Sequence of chain 2.G:
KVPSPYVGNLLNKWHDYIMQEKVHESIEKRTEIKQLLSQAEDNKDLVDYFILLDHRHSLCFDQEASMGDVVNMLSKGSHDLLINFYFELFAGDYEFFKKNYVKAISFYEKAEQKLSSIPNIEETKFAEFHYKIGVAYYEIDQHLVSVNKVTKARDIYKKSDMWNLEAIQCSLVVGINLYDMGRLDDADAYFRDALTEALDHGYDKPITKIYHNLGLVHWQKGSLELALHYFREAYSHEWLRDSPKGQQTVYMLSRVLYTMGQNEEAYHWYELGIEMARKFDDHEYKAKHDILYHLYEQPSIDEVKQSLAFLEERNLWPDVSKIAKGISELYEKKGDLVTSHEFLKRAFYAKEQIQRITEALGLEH

A protein and the small-molecule ligand that binds it are described below.
Small molecule (SMILES): CSCC[C@H](NC(=O)CNC(=O)[C@H](CCCCN)NC(=O)[C@@H](N)CCC(N)=O)C(=O)N[C@@H](Cc1ccc(O)cc1)C(=O)O

Binding-site contacts:
Ligand atom CZ contacts residue GLU145 of chain 2.G at 3.2 Å.
Ligand atom CG contacts residue MET258 of chain 2.G at 3.7 Å (hydrophobic).
Ligand atom OXT contacts residue LYS215 of chain 2.G at 3.0 Å (salt-bridge).
Ligand atom NZ contacts residue TYR144 of chain 2.G at 2.9 Å (h-bond).
Ligand atom C contacts residue TYR144 of chain 2.G at 3.2 Å (hydrophobic).
Ligand atom OE1 contacts residue TYR257 of chain 2.G at 3.5 Å.
Ligand atom CA contacts residue TYR144 of chain 2.G at 3.2 Å (hydrophobic).
Ligand atom O contacts residue LYS251 of chain 2.G at 2.6 Å (salt-bridge).
Ligand atom O contacts residue ASN219 of chain 2.G at 2.9 Å (h-bond).
Ligand atom OE1 contacts residue LYS294 of chain 2.G at 2.5 Å (salt-bridge).
Ligand atom NZ contacts residue ASP186 of chain 2.G at 2.5 Å (salt-bridge).
Ligand atom CZ contacts residue VAL141 of chain 2.G at 3.6 Å (hydrophobic).
Ligand atom CE contacts residue GLU145 of chain 2.G at 3.2 Å.
Ligand atom NE2 contacts residue TYR291 of chain 2.G at 3.6 Å.
Ligand atom O contacts residue TYR185 of chain 2.G at 3.0 Å (h-bond).
Ligand atom CA contacts residue ILE182 of chain 2.G at 3.6 Å (hydrophobic).
Ligand atom CE1 contacts residue VAL141 of chain 2.G at 3.3 Å (hydrophobic).
Ligand atom CD contacts residue LYS294 of chain 2.G at 3.6 Å.
Ligand atom OXT contacts residue GLN175 of chain 2.G at 3.1 Å (h-bond).
Ligand atom CE contacts residue LYS215 of chain 2.G at 3.4 Å.
Ligand atom C contacts residue ASN219 of chain 2.G at 3.6 Å.
Ligand atom CB contacts residue GLN254 of chain 2.G at 3.5 Å.
Ligand atom CB contacts residue TYR144 of chain 2.G at 3.1 Å (hydrophobic).
Ligand atom CA contacts residue ASN219 of chain 2.G at 3.5 Å.
Ligand atom CE contacts residue HIS218 of chain 2.G at 3.4 Å.
Ligand atom N contacts residue ASN219 of chain 2.G at 2.8 Å (h-bond).
Ligand atom OE1 contacts residue TYR291 of chain 2.G at 3.4 Å (h-bond).
Ligand atom OH contacts residue GLU145 of chain 2.G at 2.4 Å (salt-bridge).
Ligand atom CD contacts residue GLU145 of chain 2.G at 3.1 Å.
Ligand atom CE contacts residue ASP147 of chain 2.G at 3.3 Å.
Ligand atom NZ contacts residue ASP147 of chain 2.G at 2.5 Å (salt-bridge).
Ligand atom CA contacts residue GLN254 of chain 2.G at 3.6 Å.
Ligand atom CA contacts residue TYR144 of chain 2.G at 3.5 Å (hydrophobic).
Ligand atom C contacts residue LYS215 of chain 2.G at 3.3 Å.
Ligand atom CE contacts residue PRO324 of chain 2.G at 3.6 Å (hydrophobic).
Ligand atom O contacts residue LYS215 of chain 2.G at 3.1 Å (salt-bridge).
Ligand atom N contacts residue TYR144 of chain 2.G at 2.5 Å (h-bond).
Ligand atom CA contacts residue LEU222 of chain 2.G at 3.7 Å (hydrophobic).
Ligand atom CE2 contacts residue GLU145 of chain 2.G at 3.1 Å.
Ligand atom CE contacts residue TYR144 of chain 2.G at 3.5 Å (hydrophobic).